The protein below binds the small molecule below.
Small molecule (SMILES): C[NH+](C)CCN(C[C@@H]1CCCN(C2Cc3ccccc3C2)C1)C(=O)c1ccc2cccc(O)c2n1

Binding-site contacts:
Ligand atom CAP contacts residue THR120 of chain 1.B at 3.6 Å.
Ligand atom CBG contacts residue VAL288 of chain 1.B at 3.7 Å (hydrophobic).
Ligand atom OBI contacts residue GLY116 of chain 1.B at 3.4 Å (h-bond).
Ligand atom CAH contacts residue ALA328 of chain 1.B at 3.8 Å (hydrophobic).
Ligand atom CAM contacts residue ASP70 of chain 1.B at 3.4 Å.
Ligand atom CAA contacts residue GLU197 of chain 1.B at 3.7 Å.
Ligand atom CAX contacts residue GLY116 of chain 1.B at 3.8 Å.
Ligand atom CBH contacts residue VAL288 of chain 1.B at 3.8 Å (hydrophobic).
Ligand atom CAP contacts residue ASN68 of chain 1.B at 3.7 Å.
Ligand atom NAB contacts residue HIS438 of chain 1.B at 3.9 Å.
Ligand atom CAD contacts residue TRP82 of chain 1.B at 3.9 Å (hydrophobic).
Ligand atom CBE contacts residue SER198 of chain 1.B at 3.6 Å.
Ligand atom CBC contacts residue GLY117 of chain 1.B at 3.9 Å.
Ligand atom OBI contacts residue HIS438 of chain 1.B at 3.2 Å (h-bond).
Ligand atom CBB contacts residue GLY117 of chain 1.B at 3.5 Å.
Ligand atom OBI contacts residue PHE329 of chain 1.B at 3.8 Å.
Ligand atom CAO contacts residue ASP70 of chain 1.B at 3.6 Å.
Ligand atom CBF contacts residue TRP231 of chain 1.B at 3.9 Å (hydrophobic).
Ligand atom CBE contacts residue GLY116 of chain 1.B at 3.4 Å.
Ligand atom OBI contacts residue SER198 of chain 1.B at 2.5 Å (h-bond).
Ligand atom OAY contacts residue THR120 of chain 1.B at 3.4 Å (h-bond).
Ligand atom CBA contacts residue GLY117 of chain 1.B at 3.9 Å.
Ligand atom CAP contacts residue ASP70 of chain 1.B at 3.9 Å.
Ligand atom CBH contacts residue SER287 of chain 1.B at 3.8 Å.
Ligand atom CAV contacts residue HIS438 of chain 1.B at 3.4 Å.
Ligand atom CAV contacts residue SER198 of chain 1.B at 3.7 Å.
Ligand atom CAP contacts residue ILE69 of chain 1.B at 3.8 Å (hydrophobic).
Ligand atom CAA contacts residue TRP82 of chain 1.B at 3.5 Å (hydrophobic).
Ligand atom NAZ contacts residue GLY116 of chain 1.B at 3.4 Å (h-bond).
Ligand atom CAC contacts residue TRP82 of chain 1.B at 3.6 Å (hydrophobic).
Ligand atom CBG contacts residue LEU286 of chain 1.B at 3.9 Å (hydrophobic).
Ligand atom CAN contacts residue ASP70 of chain 1.B at 3.8 Å.
Ligand atom CAI contacts residue PHE329 of chain 1.B at 3.7 Å (hydrophobic).
Ligand atom CAW contacts residue GLY116 of chain 1.B at 3.8 Å.
Ligand atom CAV contacts residue GLU197 of chain 1.B at 3.9 Å.
Ligand atom CBH contacts residue GLY117 of chain 1.B at 3.7 Å.
Ligand atom CBA contacts residue GLY116 of chain 1.B at 3.3 Å.
Ligand atom CAV contacts residue GLY116 of chain 1.B at 3.4 Å.
Ligand atom NAK contacts residue TYR332 of chain 1.B at 3.8 Å.
Ligand atom OAY contacts residue GLY116 of chain 1.B at 3.2 Å.

Sequence of chain 1.B:
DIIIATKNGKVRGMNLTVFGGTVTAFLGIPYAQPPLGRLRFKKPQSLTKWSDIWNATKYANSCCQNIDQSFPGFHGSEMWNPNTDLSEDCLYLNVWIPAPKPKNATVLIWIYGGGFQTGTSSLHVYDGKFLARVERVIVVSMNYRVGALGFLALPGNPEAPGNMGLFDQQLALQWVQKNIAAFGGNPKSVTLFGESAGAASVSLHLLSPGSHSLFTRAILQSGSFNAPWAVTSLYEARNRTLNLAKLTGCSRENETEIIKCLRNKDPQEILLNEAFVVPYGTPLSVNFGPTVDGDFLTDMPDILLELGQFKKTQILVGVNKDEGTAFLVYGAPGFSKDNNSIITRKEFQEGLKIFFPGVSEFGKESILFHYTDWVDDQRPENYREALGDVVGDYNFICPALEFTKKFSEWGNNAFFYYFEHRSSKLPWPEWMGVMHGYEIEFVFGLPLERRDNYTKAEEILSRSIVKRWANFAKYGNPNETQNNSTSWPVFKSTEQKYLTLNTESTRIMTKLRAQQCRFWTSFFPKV